Sequence of chain 1.C:
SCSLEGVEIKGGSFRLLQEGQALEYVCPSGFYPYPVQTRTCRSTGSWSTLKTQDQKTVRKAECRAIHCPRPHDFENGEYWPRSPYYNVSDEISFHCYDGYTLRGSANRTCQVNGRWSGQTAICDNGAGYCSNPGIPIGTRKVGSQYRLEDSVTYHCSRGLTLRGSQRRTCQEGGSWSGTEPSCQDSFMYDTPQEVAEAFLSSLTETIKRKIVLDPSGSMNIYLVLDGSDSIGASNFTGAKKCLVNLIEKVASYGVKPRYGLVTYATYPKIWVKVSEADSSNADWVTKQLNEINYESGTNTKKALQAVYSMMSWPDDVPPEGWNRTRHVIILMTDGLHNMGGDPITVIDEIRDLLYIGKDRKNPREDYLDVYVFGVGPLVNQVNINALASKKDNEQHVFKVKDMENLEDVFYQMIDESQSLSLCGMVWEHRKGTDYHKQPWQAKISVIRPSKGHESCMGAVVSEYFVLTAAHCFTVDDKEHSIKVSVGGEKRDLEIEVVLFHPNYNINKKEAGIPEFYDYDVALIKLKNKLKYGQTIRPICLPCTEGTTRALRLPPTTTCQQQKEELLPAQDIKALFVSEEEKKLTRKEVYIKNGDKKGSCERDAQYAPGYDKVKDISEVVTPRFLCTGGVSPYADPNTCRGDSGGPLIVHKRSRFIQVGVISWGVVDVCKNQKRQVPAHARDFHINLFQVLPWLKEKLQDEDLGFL

A protein and the small-molecule ligand that binds it are described below.
Small molecule (SMILES): CC(=O)N[C@@H]1[C@@H](O)[C@H](O)[C@@H](CO)O[C@H]1O

Binding-site contacts:
Ligand atom C4 contacts residue ASN141 of chain 1.C at 4.2 Å.
Ligand atom O6 contacts residue GLU125 of chain 1.C at 3.6 Å (salt-bridge).
Ligand atom C2 contacts residue ASN141 of chain 1.C at 2.5 Å.
Ligand atom C5 contacts residue ASN141 of chain 1.C at 3.6 Å.
Ligand atom C1 contacts residue ASN141 of chain 1.C at 1.4 Å.
Ligand atom O6 contacts residue ASN141 of chain 1.C at 4.4 Å.
Ligand atom C3 contacts residue ASN141 of chain 1.C at 3.8 Å.
Ligand atom O5 contacts residue ASN141 of chain 1.C at 2.4 Å (h-bond).
Ligand atom C7 contacts residue ASN141 of chain 1.C at 3.6 Å.
Ligand atom O7 contacts residue ASN141 of chain 1.C at 4.4 Å.
Ligand atom C8 contacts residue ASN141 of chain 1.C at 3.8 Å.
Ligand atom N2 contacts residue ASN141 of chain 1.C at 2.9 Å (h-bond).